A protein and the small-molecule ligand that binds it are described below.
Small molecule (SMILES): CS(=O)(=O)c1ccc(CNC(=O)c2cc3c(s2)C2(CCN(Cc4ccccc4Cl)CC2)OCC3)cc1

Binding-site contacts:
Ligand atom C10 contacts residue PHE119 of chain 1.B at 3.8 Å (hydrophobic).
Ligand atom C7 contacts residue VAL117 of chain 1.B at 3.6 Å (hydrophobic).
Ligand atom S1 contacts residue ARG108 of chain 1.B at 3.7 Å.
Ligand atom C16 contacts residue MET106 of chain 1.B at 3.5 Å (hydrophobic).
Ligand atom C1 contacts residue HIS220 of chain 1.B at 3.8 Å.
Ligand atom O2 contacts residue ARG108 of chain 1.B at 3.0 Å (salt-bridge).
Ligand atom C10 contacts residue MET106 of chain 1.B at 3.4 Å (hydrophobic).
Ligand atom C2 contacts residue MET99 of chain 1.B at 3.8 Å (hydrophobic).
Ligand atom C15 contacts residue MET106 of chain 1.B at 3.8 Å (hydrophobic).
Ligand atom C18 contacts residue GLN27 of chain 1.B at 3.3 Å.
Ligand atom C24 contacts residue CYS134 of chain 1.B at 3.6 Å (hydrophobic).
Ligand atom N1 contacts residue PHE119 of chain 1.B at 3.9 Å.
Ligand atom O1 contacts residue HIS64 of chain 1.B at 3.7 Å.
Ligand atom O1 contacts residue MET106 of chain 1.B at 3.5 Å.
Ligand atom C11 contacts residue PHE119 of chain 1.B at 3.8 Å (hydrophobic).
Ligand atom CL contacts residue HIS220 of chain 1.B at 3.9 Å.
Ligand atom C20 contacts residue LEU28 of chain 1.B at 3.7 Å (hydrophobic).
Ligand atom C24 contacts residue LEU137 of chain 1.B at 3.7 Å (hydrophobic).
Ligand atom C20 contacts residue GLN27 of chain 1.B at 3.7 Å.
Ligand atom C11 contacts residue PHE118 of chain 1.B at 3.7 Å (hydrophobic).
Ligand atom O2 contacts residue LEU33 of chain 1.B at 3.9 Å.
Ligand atom C19 contacts residue GLN27 of chain 1.B at 3.4 Å.
Ligand atom O3 contacts residue ARG108 of chain 1.B at 3.4 Å (salt-bridge).
Ligand atom O3 contacts residue LEU28 of chain 1.B at 3.0 Å (h-bond).
Ligand atom C15 contacts residue ALA109 of chain 1.B at 3.7 Å (hydrophobic).
Ligand atom C12 contacts residue MET106 of chain 1.B at 3.5 Å (hydrophobic).
Ligand atom C19 contacts residue LEU28 of chain 1.B at 3.7 Å (hydrophobic).
Ligand atom C13 contacts residue PHE118 of chain 1.B at 3.5 Å (hydrophobic).
Ligand atom C23 contacts residue LEU137 of chain 1.B at 3.8 Å (hydrophobic).
Ligand atom O2 contacts residue ARG105 of chain 1.B at 3.6 Å.
Ligand atom N1 contacts residue PHE118 of chain 1.B at 2.9 Å (h-bond).
Ligand atom C contacts residue HIS220 of chain 1.B at 3.9 Å.
Ligand atom O3 contacts residue CYS26 of chain 1.B at 3.0 Å (h-bond).
Ligand atom CL contacts residue CYS61 of chain 1.B at 3.8 Å.
Ligand atom C25 contacts residue TRP58 of chain 1.B at 3.5 Å (hydrophobic).
Ligand atom O3 contacts residue GLN27 of chain 1.B at 3.4 Å.
Ligand atom S contacts residue MET106 of chain 1.B at 3.3 Å.
Ligand atom C15 contacts residue PHE118 of chain 1.B at 3.9 Å (hydrophobic).
Ligand atom C26 contacts residue TRP58 of chain 1.B at 3.5 Å (hydrophobic).
Ligand atom C16 contacts residue ALA109 of chain 1.B at 3.5 Å (hydrophobic).

Sequence of chain 1.B:
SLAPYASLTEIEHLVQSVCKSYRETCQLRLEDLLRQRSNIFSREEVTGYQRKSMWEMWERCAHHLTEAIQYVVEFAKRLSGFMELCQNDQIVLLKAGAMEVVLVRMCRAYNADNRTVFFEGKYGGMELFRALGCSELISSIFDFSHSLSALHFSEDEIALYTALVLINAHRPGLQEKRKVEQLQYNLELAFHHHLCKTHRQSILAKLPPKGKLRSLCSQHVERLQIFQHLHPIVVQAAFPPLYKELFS